Binding-site contacts:
Ligand atom C3A contacts residue GLU271 of chain 1.B at 3.5 Å.
Ligand atom C5B contacts residue LYS275 of chain 1.B at 4.1 Å.
Ligand atom C3' contacts residue LYS275 of chain 1.B at 3.7 Å.
Ligand atom C2' contacts residue LYS78 of chain 1.B at 4.2 Å.
Ligand atom C5A contacts residue GLU271 of chain 1.B at 4.0 Å.
Ligand atom C10 contacts residue LYS275 of chain 1.B at 4.3 Å.
Ligand atom O2' contacts residue LYS78 of chain 1.B at 3.9 Å.
Ligand atom C5 contacts residue GLU271 of chain 1.B at 3.3 Å.
Ligand atom C3B contacts residue GLU271 of chain 1.B at 3.8 Å.
Ligand atom C10 contacts residue TYR274 of chain 1.B at 2.9 Å (hydrophobic).
Ligand atom C8A contacts residue LYS275 of chain 1.B at 3.6 Å.
Ligand atom O3' contacts residue LYS78 of chain 1.B at 4.5 Å.
Ligand atom C9 contacts residue LYS275 of chain 1.B at 3.9 Å.
Ligand atom C1A contacts residue GLU271 of chain 1.B at 4.5 Å.
Ligand atom C7 contacts residue LYS275 of chain 1.B at 3.8 Å.
Ligand atom C3 contacts residue GLU271 of chain 1.B at 4.0 Å.
Ligand atom C5B contacts residue GLU271 of chain 1.B at 4.2 Å.
Ligand atom C9 contacts residue TYR274 of chain 1.B at 3.2 Å (hydrophobic).
Ligand atom C6 contacts residue LYS275 of chain 1.B at 3.5 Å.
Ligand atom C5 contacts residue LYS275 of chain 1.B at 4.5 Å.
Ligand atom C10 contacts residue GLU271 of chain 1.B at 4.4 Å.
Ligand atom C8 contacts residue LYS275 of chain 1.B at 3.4 Å.
Ligand atom C5A contacts residue LYS275 of chain 1.B at 3.9 Å.
Ligand atom C4' contacts residue LYS275 of chain 1.B at 3.7 Å.
Ligand atom C2' contacts residue LYS275 of chain 1.B at 4.4 Å.
Ligand atom O3' contacts residue LYS275 of chain 1.B at 2.4 Å (salt-bridge).
Ligand atom C1' contacts residue LYS275 of chain 1.B at 4.2 Å.
Ligand atom C4 contacts residue GLU271 of chain 1.B at 3.3 Å.
Ligand atom C1A contacts residue TYR274 of chain 1.B at 3.8 Å (hydrophobic).
Ligand atom C3' contacts residue LYS78 of chain 1.B at 4.1 Å.
Ligand atom C1 contacts residue TYR274 of chain 1.B at 3.6 Å (hydrophobic).

The small molecule below binds the protein below.
Small molecule (SMILES): O[C@@H]1[C@H](O)Cc2c(cc3ccc4cccc5ccc2c3c45)[C@H]1O

Sequence of chain 1.B:
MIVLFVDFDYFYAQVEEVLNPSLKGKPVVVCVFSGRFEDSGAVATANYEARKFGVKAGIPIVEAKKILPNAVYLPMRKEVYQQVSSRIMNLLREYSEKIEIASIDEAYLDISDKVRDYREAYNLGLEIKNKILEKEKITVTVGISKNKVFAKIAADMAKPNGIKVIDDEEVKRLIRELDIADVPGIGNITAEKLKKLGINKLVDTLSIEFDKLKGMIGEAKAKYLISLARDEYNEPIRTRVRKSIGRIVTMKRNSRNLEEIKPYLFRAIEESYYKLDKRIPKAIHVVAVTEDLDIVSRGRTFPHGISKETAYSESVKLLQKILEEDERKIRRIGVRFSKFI